Sequence of chain 1.A:
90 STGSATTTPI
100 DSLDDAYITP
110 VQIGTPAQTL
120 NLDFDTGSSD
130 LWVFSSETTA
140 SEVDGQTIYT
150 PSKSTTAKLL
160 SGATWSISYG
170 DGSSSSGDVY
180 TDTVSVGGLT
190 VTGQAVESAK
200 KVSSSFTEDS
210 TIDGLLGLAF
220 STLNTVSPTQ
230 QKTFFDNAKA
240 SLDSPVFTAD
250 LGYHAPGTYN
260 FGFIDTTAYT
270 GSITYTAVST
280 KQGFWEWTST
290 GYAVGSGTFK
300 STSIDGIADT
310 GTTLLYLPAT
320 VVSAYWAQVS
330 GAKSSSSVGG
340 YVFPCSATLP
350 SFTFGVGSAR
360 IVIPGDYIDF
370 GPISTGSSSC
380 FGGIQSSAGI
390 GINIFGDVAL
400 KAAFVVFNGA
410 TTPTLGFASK

A protein and the small-molecule ligand that binds it are described below.
Small molecule (SMILES): CN1C(=O)c2ccccc2[C@@H]1O

Binding-site contacts:
Ligand atom C5 contacts residue PRO150 of chain 1.A at 3.7 Å (hydrophobic).
Ligand atom C1 contacts residue LEU158 of chain 1.A at 4.2 Å (hydrophobic).
Ligand atom C6 contacts residue LYS157 of chain 1.A at 4.3 Å.
Ligand atom C5 contacts residue ALA156 of chain 1.A at 4.2 Å (hydrophobic).
Ligand atom C7 contacts residue LEU158 of chain 1.A at 3.8 Å (hydrophobic).
Ligand atom C6 contacts residue LEU158 of chain 1.A at 3.9 Å (hydrophobic).
Ligand atom C8 contacts residue LEU158 of chain 1.A at 3.3 Å (hydrophobic).
Ligand atom O1 contacts residue TYR179 of chain 1.A at 4.4 Å.
Ligand atom C4 contacts residue TYR179 of chain 1.A at 3.7 Å (hydrophobic).
Ligand atom C5 contacts residue SER151 of chain 1.A at 4.2 Å.
Ligand atom C8 contacts residue LYS157 of chain 1.A at 4.3 Å.
Ligand atom C2 contacts residue TYR179 of chain 1.A at 3.9 Å (hydrophobic).
Ligand atom C6 contacts residue TYR179 of chain 1.A at 3.7 Å (hydrophobic).
Ligand atom C contacts residue LEU158 of chain 1.A at 3.8 Å (hydrophobic).
Ligand atom C3 contacts residue TYR179 of chain 1.A at 3.8 Å (hydrophobic).
Ligand atom C4 contacts residue SER151 of chain 1.A at 3.8 Å.
Ligand atom C5 contacts residue TYR179 of chain 1.A at 3.7 Å (hydrophobic).
Ligand atom C6 contacts residue ALA156 of chain 1.A at 3.8 Å (hydrophobic).
Ligand atom O contacts residue LYS157 of chain 1.A at 3.7 Å.
Ligand atom O1 contacts residue LEU158 of chain 1.A at 4.1 Å.
Ligand atom C4 contacts residue PRO150 of chain 1.A at 3.9 Å (hydrophobic).
Ligand atom N contacts residue LEU158 of chain 1.A at 3.6 Å.
Ligand atom O contacts residue LEU158 of chain 1.A at 2.8 Å (h-bond).
Ligand atom C2 contacts residue LEU158 of chain 1.A at 4.5 Å (hydrophobic).
Ligand atom C7 contacts residue TYR179 of chain 1.A at 3.9 Å (hydrophobic).